Binding-site contacts:
Ligand atom O3 contacts residue ALA154 of chain 1.B at 3.7 Å.
Ligand atom O2 contacts residue ALA197 of chain 1.B at 3.5 Å (h-bond).
Ligand atom C1 contacts residue ASN159 of chain 1.B at 3.9 Å.
Ligand atom C1 contacts residue MET214 of chain 1.B at 3.3 Å (hydrophobic).
Ligand atom O2 contacts residue SER152 of chain 1.B at 3.3 Å (h-bond).
Ligand atom O3 contacts residue SER152 of chain 1.B at 3.4 Å (h-bond).
Ligand atom O2 contacts residue VAL153 of chain 1.B at 4.3 Å.
Ligand atom O3 contacts residue TYR165 of chain 1.B at 3.9 Å.
Ligand atom C2 contacts residue MET214 of chain 1.B at 3.3 Å (hydrophobic).
Ligand atom O3 contacts residue MET214 of chain 1.B at 3.4 Å (h-bond).
Ligand atom C1 contacts residue ARG255 of chain 1.B at 3.5 Å.
Ligand atom N1 contacts residue MET214 of chain 1.B at 3.7 Å.
Ligand atom O1 contacts residue ASN159 of chain 1.B at 2.9 Å (h-bond).
Ligand atom C2 contacts residue ALA197 of chain 1.B at 4.2 Å (hydrophobic).
Ligand atom O1 contacts residue MET214 of chain 1.B at 3.4 Å.
Ligand atom C2 contacts residue ASN159 of chain 1.B at 4.1 Å.
Ligand atom C2 contacts residue NAD1 of chain 1.I at 4.5 Å.
Ligand atom O2 contacts residue NAD1 of chain 1.I at 3.3 Å.
Ligand atom C2 contacts residue SER152 of chain 1.B at 3.5 Å.
Ligand atom O2 contacts residue ALA196 of chain 1.B at 3.7 Å.
Ligand atom C1 contacts residue ALA196 of chain 1.B at 4.4 Å (hydrophobic).
Ligand atom C2 contacts residue VAL153 of chain 1.B at 4.0 Å (hydrophobic).
Ligand atom N1 contacts residue ALA197 of chain 1.B at 3.0 Å (h-bond).
Ligand atom C1 contacts residue VAL153 of chain 1.B at 3.5 Å (hydrophobic).
Ligand atom N1 contacts residue ALA196 of chain 1.B at 3.4 Å.
Ligand atom O2 contacts residue PRO195 of chain 1.B at 3.9 Å.
Ligand atom N1 contacts residue ARG255 of chain 1.B at 3.5 Å (salt-bridge).
Ligand atom O3 contacts residue ASN159 of chain 1.B at 3.3 Å (h-bond).
Ligand atom O2 contacts residue MET214 of chain 1.B at 3.9 Å.
Ligand atom O1 contacts residue ARG255 of chain 1.B at 2.8 Å (salt-bridge).
Ligand atom O1 contacts residue VAL153 of chain 1.B at 3.7 Å.
Ligand atom N1 contacts residue VAL153 of chain 1.B at 3.5 Å.
Ligand atom C1 contacts residue ALA197 of chain 1.B at 4.0 Å (hydrophobic).

Sequence of chain 1.B:
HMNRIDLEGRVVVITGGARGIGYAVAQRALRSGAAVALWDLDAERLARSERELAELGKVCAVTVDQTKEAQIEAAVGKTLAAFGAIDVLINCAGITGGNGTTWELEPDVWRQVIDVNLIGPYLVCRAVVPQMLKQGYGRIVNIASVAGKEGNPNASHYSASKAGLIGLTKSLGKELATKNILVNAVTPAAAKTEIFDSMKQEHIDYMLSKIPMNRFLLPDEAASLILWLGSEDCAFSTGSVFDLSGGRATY

A small-molecule ligand and the protein it binds are described below.
Small molecule (SMILES): NC(=O)C(=O)O